Sequence of chain 1.A:
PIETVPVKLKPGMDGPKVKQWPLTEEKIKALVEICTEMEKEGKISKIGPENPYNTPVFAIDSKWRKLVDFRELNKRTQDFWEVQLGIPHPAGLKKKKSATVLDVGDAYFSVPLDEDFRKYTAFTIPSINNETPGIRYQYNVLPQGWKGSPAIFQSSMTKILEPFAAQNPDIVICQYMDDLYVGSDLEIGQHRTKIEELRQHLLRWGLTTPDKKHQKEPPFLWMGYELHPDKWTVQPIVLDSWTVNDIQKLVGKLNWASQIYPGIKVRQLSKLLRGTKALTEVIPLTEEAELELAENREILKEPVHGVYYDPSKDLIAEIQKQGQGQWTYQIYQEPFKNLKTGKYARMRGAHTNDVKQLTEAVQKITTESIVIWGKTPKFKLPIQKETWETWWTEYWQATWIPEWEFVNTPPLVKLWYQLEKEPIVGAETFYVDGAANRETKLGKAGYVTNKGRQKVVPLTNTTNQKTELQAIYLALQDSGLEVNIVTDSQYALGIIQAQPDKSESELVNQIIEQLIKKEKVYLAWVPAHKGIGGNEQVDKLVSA

The protein below binds the small molecule below.
Small molecule (SMILES): N#Cc1ccc2c(Oc3ccccc3OCCn3ccc(=O)[nH]c3=O)cccc2c1

Binding-site contacts:
Ligand atom C0E contacts residue LEU102 of chain 1.A at 3.7 Å (hydrophobic).
Ligand atom CAJ contacts residue LEU236 of chain 1.A at 3.5 Å (hydrophobic).
Ligand atom O0Q contacts residue LYS105 of chain 1.A at 3.1 Å (salt-bridge).
Ligand atom O0S contacts residue PRO238 of chain 1.A at 3.6 Å.
Ligand atom C02 contacts residue GLY192 of chain 1.A at 3.4 Å.
Ligand atom CBC contacts residue TRP231 of chain 1.A at 3.8 Å (hydrophobic).
Ligand atom CBA contacts residue TYR190 of chain 1.A at 3.5 Å (hydrophobic).
Ligand atom CBB contacts residue LEU236 of chain 1.A at 3.5 Å (hydrophobic).
Ligand atom CAK contacts residue TYR190 of chain 1.A at 3.6 Å (hydrophobic).
Ligand atom CAZ contacts residue VAL110 of chain 1.A at 3.3 Å (hydrophobic).
Ligand atom NBD contacts residue TRP231 of chain 1.A at 3.7 Å.
Ligand atom CBB contacts residue TRP231 of chain 1.A at 3.7 Å (hydrophobic).
Ligand atom CAJ contacts residue TYR190 of chain 1.A at 3.5 Å (hydrophobic).
Ligand atom CBB contacts residue TYR190 of chain 1.A at 3.6 Å (hydrophobic).
Ligand atom NBD contacts residue VAL110 of chain 1.A at 3.6 Å.
Ligand atom C0E contacts residue TYR320 of chain 1.A at 3.5 Å (hydrophobic).
Ligand atom O0Q contacts residue LYS104 of chain 1.A at 3.3 Å.
Ligand atom C03 contacts residue TYR190 of chain 1.A at 3.6 Å (hydrophobic).
Ligand atom C00 contacts residue LYS105 of chain 1.A at 3.8 Å.
Ligand atom C0P contacts residue TYR320 of chain 1.A at 3.8 Å (hydrophobic).
Ligand atom C0D contacts residue LYS103 of chain 1.A at 3.1 Å.
Ligand atom C02 contacts residue VAL181 of chain 1.A at 3.6 Å (hydrophobic).
Ligand atom O0Q contacts residue PRO238 of chain 1.A at 3.7 Å.
Ligand atom CAL contacts residue LEU102 of chain 1.A at 3.6 Å (hydrophobic).
Ligand atom O0Q contacts residue TYR320 of chain 1.A at 3.7 Å.
Ligand atom CAZ contacts residue TYR190 of chain 1.A at 3.7 Å (hydrophobic).
Ligand atom CBC contacts residue TYR190 of chain 1.A at 3.7 Å (hydrophobic).
Ligand atom O0S contacts residue PHE229 of chain 1.A at 3.7 Å.
Ligand atom C0K contacts residue TYR320 of chain 1.A at 3.6 Å (hydrophobic).
Ligand atom CAI contacts residue TYR190 of chain 1.A at 3.6 Å (hydrophobic).
Ligand atom C0D contacts residue LEU102 of chain 1.A at 3.6 Å (hydrophobic).
Ligand atom CBA contacts residue VAL110 of chain 1.A at 3.8 Å (hydrophobic).
Ligand atom CAH contacts residue TYR190 of chain 1.A at 3.7 Å (hydrophobic).
Ligand atom N0H contacts residue TYR320 of chain 1.A at 3.5 Å.
Ligand atom C01 contacts residue VAL181 of chain 1.A at 3.6 Å (hydrophobic).
Ligand atom C03 contacts residue GLY192 of chain 1.A at 3.7 Å.
Ligand atom N0M contacts residue PRO238 of chain 1.A at 3.6 Å.
Ligand atom CAY contacts residue TYR190 of chain 1.A at 3.8 Å (hydrophobic).
Ligand atom CAM contacts residue LEU102 of chain 1.A at 3.5 Å (hydrophobic).
Ligand atom CBC contacts residue VAL110 of chain 1.A at 3.5 Å (hydrophobic).